Sequence of chain 1.E:
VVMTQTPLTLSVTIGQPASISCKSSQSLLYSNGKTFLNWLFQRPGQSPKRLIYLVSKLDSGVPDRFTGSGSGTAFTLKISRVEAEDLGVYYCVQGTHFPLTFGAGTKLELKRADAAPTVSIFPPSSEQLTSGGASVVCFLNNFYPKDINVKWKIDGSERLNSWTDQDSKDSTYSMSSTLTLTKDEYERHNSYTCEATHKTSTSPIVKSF

Sequence of chain 1.D:
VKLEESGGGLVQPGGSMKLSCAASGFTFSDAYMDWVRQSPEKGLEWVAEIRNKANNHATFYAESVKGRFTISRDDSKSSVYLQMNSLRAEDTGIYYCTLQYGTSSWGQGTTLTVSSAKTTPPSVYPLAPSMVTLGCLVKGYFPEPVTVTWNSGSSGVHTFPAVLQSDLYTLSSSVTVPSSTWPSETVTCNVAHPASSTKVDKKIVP

The small molecule below binds the protein below.
Small molecule (SMILES): C[C@H](NC(=O)CN)C(=O)N1CCC[C@H]1C(=O)N[C@H](C(=O)N[C@@H](Cc1ccc(O)cc1)C(=O)N[C@@H](CO)C(=O)N[C@@H](CC1=c2ccccc2=NC1)C(=O)NCC=O)[C@@H](C)O

Binding-site contacts:
Ligand atom CA contacts residue GLY103 of chain 1.D at 3.5 Å.
Ligand atom O contacts residue ARG51 of chain 1.E at 2.9 Å (salt-bridge).
Ligand atom OG contacts residue THR97 of chain 1.E at 2.5 Å (h-bond).
Ligand atom O contacts residue TYR33 of chain 1.D at 3.0 Å (h-bond).
Ligand atom C contacts residue GLY96 of chain 1.E at 3.4 Å.
Ligand atom CA contacts residue ASN39 of chain 1.E at 3.5 Å.
Ligand atom N contacts residue GLY103 of chain 1.D at 2.9 Å (h-bond).
Ligand atom CB contacts residue ARG51 of chain 1.E at 3.5 Å.
Ligand atom CB contacts residue TYR54 of chain 1.E at 3.3 Å (hydrophobic).
Ligand atom O contacts residue GLY96 of chain 1.E at 3.5 Å.
Ligand atom CD1 contacts residue GLU50 of chain 1.D at 3.3 Å.
Ligand atom C contacts residue PHE37 of chain 1.E at 3.4 Å (hydrophobic).
Ligand atom OG1 contacts residue ARG51 of chain 1.E at 3.1 Å (salt-bridge).
Ligand atom NE1 contacts residue GLU50 of chain 1.D at 3.0 Å (salt-bridge).
Ligand atom CE2 contacts residue PHE99 of chain 1.E at 3.5 Å (hydrophobic).
Ligand atom O contacts residue THR104 of chain 1.D at 3.1 Å (h-bond).
Ligand atom CA contacts residue GLY96 of chain 1.E at 3.0 Å.
Ligand atom CB contacts residue GLN101 of chain 1.D at 3.4 Å.
Ligand atom N contacts residue GLY96 of chain 1.E at 2.8 Å (h-bond).
Ligand atom C contacts residue GLY103 of chain 1.D at 3.4 Å.
Ligand atom OG1 contacts residue THR104 of chain 1.D at 3.6 Å (h-bond).
Ligand atom CA contacts residue TYR54 of chain 1.E at 3.5 Å (hydrophobic).
Ligand atom CB contacts residue PHE37 of chain 1.E at 3.5 Å (hydrophobic).
Ligand atom CZ3 contacts residue GLY96 of chain 1.E at 3.3 Å.
Ligand atom CG2 contacts residue ASN39 of chain 1.E at 3.5 Å.
Ligand atom O contacts residue GLY103 of chain 1.D at 3.2 Å.
Ligand atom CD1 contacts residue ARG52 of chain 1.D at 3.5 Å.
Ligand atom CZ3 contacts residue HIS98 of chain 1.E at 3.6 Å.
Ligand atom OH contacts residue GLU50 of chain 1.D at 3.5 Å (salt-bridge).
Ligand atom N contacts residue ARG51 of chain 1.E at 3.4 Å (salt-bridge).
Ligand atom OH contacts residue ASP35 of chain 1.D at 2.8 Å (salt-bridge).
Ligand atom CZ contacts residue GLN101 of chain 1.D at 3.6 Å.
Ligand atom O contacts residue PHE37 of chain 1.E at 3.2 Å.
Ligand atom C contacts residue ARG51 of chain 1.E at 3.5 Å.
Ligand atom CB contacts residue GLY96 of chain 1.E at 3.2 Å.
Ligand atom OG1 contacts residue GLN101 of chain 1.D at 3.4 Å (h-bond).
Ligand atom O contacts residue ASN39 of chain 1.E at 2.9 Å (h-bond).
Ligand atom OH contacts residue TYR33 of chain 1.D at 3.5 Å.
Ligand atom OG contacts residue GLY96 of chain 1.E at 3.3 Å (h-bond).
Ligand atom CZ3 contacts residue PHE99 of chain 1.E at 3.5 Å (hydrophobic).